The protein below binds the small molecule below.
Small molecule (SMILES): OC[C@H]1O[C@@H](O[C@H]2[C@H](O)[C@@H](O)[C@H](O)O[C@@H]2CO)[C@H](O)[C@@H](O)[C@H]1O

Binding-site contacts:
Ligand atom O3 contacts residue GLN219 of chain 1.B at 3.1 Å (h-bond).
Ligand atom C2 contacts residue ASN133 of chain 1.B at 4.1 Å.
Ligand atom C3 contacts residue ASP89 of chain 1.B at 3.5 Å.
Ligand atom C6 contacts residue ALA88 of chain 1.B at 4.2 Å (hydrophobic).
Ligand atom C4 contacts residue ALA218 of chain 1.B at 4.3 Å (hydrophobic).
Ligand atom C3 contacts residue ALA218 of chain 1.B at 3.9 Å (hydrophobic).
Ligand atom C2 contacts residue GLN219 of chain 1.B at 3.8 Å.
Ligand atom C4 contacts residue ALA88 of chain 1.B at 3.9 Å (hydrophobic).
Ligand atom C1 contacts residue ALA218 of chain 1.B at 4.1 Å (hydrophobic).
Ligand atom C6 contacts residue PHE131 of chain 1.B at 3.8 Å (hydrophobic).
Ligand atom O4 contacts residue ALA218 of chain 1.B at 3.6 Å.
Ligand atom O5 contacts residue ALA218 of chain 1.B at 3.8 Å.
Ligand atom C6 contacts residue ALA218 of chain 1.B at 4.2 Å (hydrophobic).
Ligand atom O3 contacts residue TYR106 of chain 1.B at 3.7 Å.
Ligand atom C4 contacts residue ALA218 of chain 1.B at 4.3 Å (hydrophobic).
Ligand atom O2 contacts residue GLN219 of chain 1.B at 3.6 Å (h-bond).
Ligand atom O4 contacts residue ALA88 of chain 1.B at 3.9 Å.
Ligand atom O3 contacts residue ASN133 of chain 1.B at 2.9 Å (h-bond).
Ligand atom O3 contacts residue ALA218 of chain 1.B at 3.7 Å.
Ligand atom O3 contacts residue GLY107 of chain 1.B at 3.0 Å (h-bond).
Ligand atom O3 contacts residue PHE131 of chain 1.B at 4.0 Å.
Ligand atom C3 contacts residue PHE131 of chain 1.B at 3.5 Å (hydrophobic).
Ligand atom O6 contacts residue PHE131 of chain 1.B at 4.2 Å.
Ligand atom C6 contacts residue ALA222 of chain 1.B at 3.6 Å (hydrophobic).
Ligand atom O6 contacts residue ALA222 of chain 1.B at 3.8 Å.
Ligand atom C2 contacts residue ALA218 of chain 1.B at 4.2 Å (hydrophobic).
Ligand atom O4 contacts residue ASP89 of chain 1.B at 2.7 Å (salt-bridge).
Ligand atom C3 contacts residue ASN133 of chain 1.B at 3.4 Å.
Ligand atom O4 contacts residue ALA218 of chain 1.B at 3.1 Å (h-bond).
Ligand atom C5 contacts residue PHE131 of chain 1.B at 3.6 Å (hydrophobic).
Ligand atom O4 contacts residue TYR106 of chain 1.B at 4.0 Å.
Ligand atom O3 contacts residue ASP89 of chain 1.B at 2.7 Å (salt-bridge).
Ligand atom O2 contacts residue ASN133 of chain 1.B at 3.6 Å.
Ligand atom O6 contacts residue GLN219 of chain 1.B at 3.3 Å.
Ligand atom C6 contacts residue GLN219 of chain 1.B at 4.3 Å.
Ligand atom C3 contacts residue GLN219 of chain 1.B at 4.0 Å.
Ligand atom C4 contacts residue ASP89 of chain 1.B at 3.4 Å.
Ligand atom O4 contacts residue GLY217 of chain 1.B at 3.1 Å.
Ligand atom C2 contacts residue TYR106 of chain 1.B at 4.3 Å (hydrophobic).
Ligand atom C4 contacts residue PHE131 of chain 1.B at 3.7 Å (hydrophobic).

Sequence of chain 1.B:
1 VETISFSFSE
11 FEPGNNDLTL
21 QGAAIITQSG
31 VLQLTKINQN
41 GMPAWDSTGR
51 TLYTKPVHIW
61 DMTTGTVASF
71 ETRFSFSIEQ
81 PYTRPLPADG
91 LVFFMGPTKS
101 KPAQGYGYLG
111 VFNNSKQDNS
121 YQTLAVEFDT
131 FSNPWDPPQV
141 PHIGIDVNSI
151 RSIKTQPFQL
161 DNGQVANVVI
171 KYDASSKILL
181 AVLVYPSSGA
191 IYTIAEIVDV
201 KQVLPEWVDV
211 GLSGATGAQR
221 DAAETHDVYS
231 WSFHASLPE